Binding-site contacts:
Ligand atom O6 contacts residue ASN117 of chain 1.B at 3.3 Å (h-bond).
Ligand atom O1G contacts residue TYR33 of chain 1.B at 2.6 Å (h-bond).
Ligand atom O3G contacts residue THR36 of chain 1.B at 3.0 Å (h-bond).
Ligand atom O3A contacts residue GLY16 of chain 1.B at 3.2 Å (h-bond).
Ligand atom O6 contacts residue ASP120 of chain 1.B at 3.5 Å (salt-bridge).
Ligand atom PG contacts residue MG1 of chain 1.F at 3.2 Å.
Ligand atom O6 contacts residue LYS118 of chain 1.B at 3.4 Å.
Ligand atom O2A contacts residue GLY16 of chain 1.B at 3.5 Å.
Ligand atom N2 contacts residue LEU121 of chain 1.B at 3.5 Å.
Ligand atom PB contacts residue LYS17 of chain 1.B at 3.6 Å.
Ligand atom O2B contacts residue SER18 of chain 1.B at 2.9 Å (h-bond).
Ligand atom O2G contacts residue ARG13 of chain 1.B at 3.3 Å.
Ligand atom O2' contacts residue VAL30 of chain 1.B at 2.7 Å (h-bond).
Ligand atom O3G contacts residue MG1 of chain 1.F at 2.0 Å.
Ligand atom O1B contacts residue GLY16 of chain 1.B at 3.0 Å (h-bond).
Ligand atom PG contacts residue ARG13 of chain 1.B at 3.4 Å.
Ligand atom N3B contacts residue MG1 of chain 1.F at 3.5 Å.
Ligand atom O6 contacts residue SER146 of chain 1.B at 3.4 Å.
Ligand atom O2B contacts residue MG1 of chain 1.F at 2.1 Å.
Ligand atom N1 contacts residue ASP120 of chain 1.B at 2.9 Å (salt-bridge).
Ligand atom O1B contacts residue VAL15 of chain 1.B at 3.2 Å (h-bond).
Ligand atom O2A contacts residue ALA19 of chain 1.B at 2.7 Å (h-bond).
Ligand atom O1G contacts residue ARG13 of chain 1.B at 2.4 Å (salt-bridge).
Ligand atom O1A contacts residue TYR33 of chain 1.B at 3.4 Å.
Ligand atom O3' contacts residue ASP31 of chain 1.B at 3.3 Å (salt-bridge).
Ligand atom O1B contacts residue GLY14 of chain 1.B at 3.5 Å (h-bond).
Ligand atom O4' contacts residue LYS118 of chain 1.B at 3.3 Å (salt-bridge).
Ligand atom N2 contacts residue ASP120 of chain 1.B at 2.9 Å (salt-bridge).
Ligand atom O2A contacts residue SER18 of chain 1.B at 3.3 Å (h-bond).
Ligand atom O2G contacts residue LYS17 of chain 1.B at 2.8 Å (salt-bridge).
Ligand atom O6 contacts residue ALA147 of chain 1.B at 2.8 Å (h-bond).
Ligand atom N7 contacts residue ASN117 of chain 1.B at 3.1 Å (h-bond).
Ligand atom PB contacts residue MG1 of chain 1.F at 3.3 Å.
Ligand atom N3B contacts residue GLY14 of chain 1.B at 3.0 Å (h-bond).
Ligand atom O6 contacts residue LYS148 of chain 1.B at 3.5 Å (salt-bridge).
Ligand atom O2G contacts residue ALA60 of chain 1.B at 3.1 Å (h-bond).
Ligand atom O2' contacts residue PHE29 of chain 1.B at 3.5 Å.
Ligand atom O2' contacts residue ASP31 of chain 1.B at 3.4 Å (salt-bridge).
Ligand atom C3' contacts residue GLU32 of chain 1.B at 3.5 Å.
Ligand atom O1B contacts residue LYS17 of chain 1.B at 2.8 Å (salt-bridge).

Sequence of chain 1.B:
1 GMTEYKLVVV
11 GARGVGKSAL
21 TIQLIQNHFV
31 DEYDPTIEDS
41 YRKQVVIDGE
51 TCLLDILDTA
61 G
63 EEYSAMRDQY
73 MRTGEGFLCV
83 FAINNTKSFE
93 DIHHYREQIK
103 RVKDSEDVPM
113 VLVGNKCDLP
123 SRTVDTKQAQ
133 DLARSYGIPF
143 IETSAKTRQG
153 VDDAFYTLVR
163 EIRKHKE

This small molecule binds to this protein.
Small molecule (SMILES): Nc1nc2c(ncn2[C@@H]2O[C@H](CO[P](=O)(O)O[P](=O)(O)NP(=O)(O)O)[C@@H](O)[C@H]2O)c(=O)[nH]1